This small molecule binds to this protein.
Small molecule (SMILES): COC(=O)C[C@H]1CCS(=O)(=O)C1

Binding-site contacts:
Ligand atom O1 contacts residue THR177 of chain 1.A at 4.5 Å.
Ligand atom O3 contacts residue PRO132 of chain 1.A at 3.5 Å.
Ligand atom C2 contacts residue TYR8 of chain 1.A at 3.2 Å (hydrophobic).
Ligand atom C1 contacts residue SER174 of chain 1.A at 4.4 Å.
Ligand atom O contacts residue PHE173 of chain 1.A at 4.1 Å.
Ligand atom O3 contacts residue LEU131 of chain 1.A at 3.3 Å.
Ligand atom S contacts residue ARG130 of chain 1.A at 4.1 Å.
Ligand atom O3 contacts residue ARG130 of chain 1.A at 3.6 Å (salt-bridge).
Ligand atom C1 contacts residue TYR8 of chain 1.A at 3.9 Å (hydrophobic).
Ligand atom C4 contacts residue LEU129 of chain 1.A at 4.2 Å (hydrophobic).
Ligand atom C5 contacts residue LEU129 of chain 1.A at 4.3 Å (hydrophobic).
Ligand atom S contacts residue THR177 of chain 1.A at 3.8 Å.
Ligand atom C6 contacts residue LEU131 of chain 1.A at 4.3 Å (hydrophobic).
Ligand atom C5 contacts residue ARG130 of chain 1.A at 4.0 Å.
Ligand atom O1 contacts residue SER174 of chain 1.A at 3.5 Å.
Ligand atom C3 contacts residue LEU129 of chain 1.A at 4.5 Å (hydrophobic).
Ligand atom S contacts residue LEU131 of chain 1.A at 4.1 Å.
Ligand atom O contacts residue TYR8 of chain 1.A at 3.8 Å.
Ligand atom O3 contacts residue THR177 of chain 1.A at 3.3 Å.
Ligand atom C contacts residue PHE12 of chain 1.A at 4.0 Å (hydrophobic).
Ligand atom O2 contacts residue THR177 of chain 1.A at 3.5 Å (h-bond).
Ligand atom C4 contacts residue TYR8 of chain 1.A at 3.2 Å (hydrophobic).
Ligand atom C contacts residue PHE173 of chain 1.A at 3.9 Å (hydrophobic).
Ligand atom C3 contacts residue TYR8 of chain 1.A at 3.6 Å (hydrophobic).
Ligand atom C contacts residue SER174 of chain 1.A at 4.2 Å.
Ligand atom C5 contacts residue LEU131 of chain 1.A at 4.1 Å (hydrophobic).
Ligand atom C6 contacts residue PHE173 of chain 1.A at 3.7 Å (hydrophobic).
Ligand atom C contacts residue TYR170 of chain 1.A at 3.8 Å (hydrophobic).
Ligand atom C6 contacts residue THR177 of chain 1.A at 3.5 Å.

Sequence of chain 1.A:
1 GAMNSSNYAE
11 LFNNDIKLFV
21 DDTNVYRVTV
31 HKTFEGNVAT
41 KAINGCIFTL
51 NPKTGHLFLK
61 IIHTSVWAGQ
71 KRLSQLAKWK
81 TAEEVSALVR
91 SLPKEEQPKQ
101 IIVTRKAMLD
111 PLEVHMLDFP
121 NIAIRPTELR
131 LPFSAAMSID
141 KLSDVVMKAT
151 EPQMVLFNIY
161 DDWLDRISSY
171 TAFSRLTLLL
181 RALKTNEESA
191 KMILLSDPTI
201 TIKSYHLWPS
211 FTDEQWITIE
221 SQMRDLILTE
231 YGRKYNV